Binding-site contacts:
Ligand atom C2' contacts residue TRP60 of chain 59.A at 4.1 Å (hydrophobic).
Ligand atom O3' contacts residue GLN137 of chain 59.A at 2.1 Å (h-bond).
Ligand atom OP1 contacts residue GLN137 of chain 59.A at 4.4 Å.
Ligand atom N6 contacts residue GLY57 of chain 59.A at 3.7 Å.
Ligand atom O5' contacts residue TRP60 of chain 59.A at 3.8 Å.
Ligand atom C8 contacts residue TRP60 of chain 59.A at 4.4 Å (hydrophobic).
Ligand atom C1' contacts residue GLN137 of chain 59.A at 4.0 Å.
Ligand atom O5' contacts residue GLN137 of chain 59.A at 4.3 Å.
Ligand atom C4' contacts residue GLN137 of chain 59.A at 4.1 Å.
Ligand atom C5 contacts residue TRP60 of chain 59.A at 3.8 Å (hydrophobic).
Ligand atom P contacts residue ASN139 of chain 59.A at 3.7 Å.
Ligand atom O3' contacts residue PRO276 of chain 59.A at 3.4 Å.
Ligand atom OP2 contacts residue TRP60 of chain 59.A at 4.4 Å.
Ligand atom C1' contacts residue TRP60 of chain 59.A at 3.5 Å (hydrophobic).
Ligand atom OP1 contacts residue ASN139 of chain 59.A at 3.1 Å (h-bond).
Ligand atom OP2 contacts residue GLN137 of chain 59.A at 3.8 Å.
Ligand atom C3' contacts residue PRO276 of chain 59.A at 3.2 Å (hydrophobic).
Ligand atom P contacts residue PRO276 of chain 59.A at 3.8 Å.
Ligand atom OP2 contacts residue ARG534 of chain 59.A at 3.6 Å.
Ligand atom C3' contacts residue GLN137 of chain 59.A at 2.6 Å.
Ligand atom C4' contacts residue PRO276 of chain 59.A at 3.7 Å (hydrophobic).
Ligand atom C4 contacts residue TRP60 of chain 59.A at 3.5 Å (hydrophobic).
Ligand atom O5' contacts residue PRO276 of chain 59.A at 2.8 Å.
Ligand atom C6 contacts residue TRP60 of chain 59.A at 3.4 Å (hydrophobic).
Ligand atom OP2 contacts residue PRO276 of chain 59.A at 3.9 Å.
Ligand atom N3 contacts residue TRP60 of chain 59.A at 3.0 Å.
Ligand atom C2 contacts residue TRP60 of chain 59.A at 3.4 Å (hydrophobic).
Ligand atom N6 contacts residue ASP58 of chain 59.A at 4.3 Å.
Ligand atom O3' contacts residue TRP60 of chain 59.A at 4.4 Å.
Ligand atom N1 contacts residue TRP60 of chain 59.A at 3.5 Å.
Ligand atom OP1 contacts residue PRO276 of chain 59.A at 3.1 Å.
Ligand atom N6 contacts residue TRP60 of chain 59.A at 3.0 Å.
Ligand atom N7 contacts residue TRP60 of chain 59.A at 3.9 Å.
Ligand atom N9 contacts residue TRP60 of chain 59.A at 3.8 Å.
Ligand atom C2' contacts residue GLN137 of chain 59.A at 2.9 Å.
Ligand atom OP1 contacts residue ASN275 of chain 59.A at 4.5 Å.
Ligand atom P contacts residue GLN137 of chain 59.A at 3.5 Å.
Ligand atom O4' contacts residue TRP60 of chain 59.A at 4.2 Å.
Ligand atom C5' contacts residue PRO276 of chain 59.A at 3.7 Å (hydrophobic).
Ligand atom OP2 contacts residue ASN139 of chain 59.A at 3.3 Å (h-bond).

Sequence of chain 59.A:
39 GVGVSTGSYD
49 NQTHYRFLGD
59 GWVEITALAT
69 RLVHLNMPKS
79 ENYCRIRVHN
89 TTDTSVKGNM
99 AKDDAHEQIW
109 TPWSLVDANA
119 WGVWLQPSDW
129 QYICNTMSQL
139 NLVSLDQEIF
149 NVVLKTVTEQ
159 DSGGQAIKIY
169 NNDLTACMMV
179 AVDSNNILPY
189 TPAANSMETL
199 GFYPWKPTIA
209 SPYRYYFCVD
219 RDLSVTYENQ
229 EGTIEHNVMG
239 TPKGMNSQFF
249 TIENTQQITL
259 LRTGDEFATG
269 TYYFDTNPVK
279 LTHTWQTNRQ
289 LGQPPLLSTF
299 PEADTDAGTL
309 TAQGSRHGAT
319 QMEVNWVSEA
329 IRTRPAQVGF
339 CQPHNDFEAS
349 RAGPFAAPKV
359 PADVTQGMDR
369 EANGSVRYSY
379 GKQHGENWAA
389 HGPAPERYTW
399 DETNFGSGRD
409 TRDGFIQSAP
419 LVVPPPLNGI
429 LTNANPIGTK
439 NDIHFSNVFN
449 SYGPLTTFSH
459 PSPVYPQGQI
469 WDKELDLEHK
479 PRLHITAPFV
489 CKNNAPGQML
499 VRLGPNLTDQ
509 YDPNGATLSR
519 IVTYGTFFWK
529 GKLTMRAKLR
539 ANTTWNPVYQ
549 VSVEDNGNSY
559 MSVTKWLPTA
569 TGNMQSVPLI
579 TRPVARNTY

The small molecule below binds the protein below.
Small molecule (SMILES): Nc1ccn([C@H]2C[C@H](O[P](=O)(O)OC[C@H]3O[C@@H](n4cnc5c(N)ncnc54)C[C@@H]3O[P](=O)(O)OC[C@H]3O[C@@H](n4cnc5c(N)ncnc54)C[C@@H]3O[P](=O)(O)OC[C@H]3O[C@@H](n4cnc5c(N)ncnc54)C[C@@H]3O)[C@@H](COP(=O)=O)O2)c(=O)n1